Sequence of chain 1.B:
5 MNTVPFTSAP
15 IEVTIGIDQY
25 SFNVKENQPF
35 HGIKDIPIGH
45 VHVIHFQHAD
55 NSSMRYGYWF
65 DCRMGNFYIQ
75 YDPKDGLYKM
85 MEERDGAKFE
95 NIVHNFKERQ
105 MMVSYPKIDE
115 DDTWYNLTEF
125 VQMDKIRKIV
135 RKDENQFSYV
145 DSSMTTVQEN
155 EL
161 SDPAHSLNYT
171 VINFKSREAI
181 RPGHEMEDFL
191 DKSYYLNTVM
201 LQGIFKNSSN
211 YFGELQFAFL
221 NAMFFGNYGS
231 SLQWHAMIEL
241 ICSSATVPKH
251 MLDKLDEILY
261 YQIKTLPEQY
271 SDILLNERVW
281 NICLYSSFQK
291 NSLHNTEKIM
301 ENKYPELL

Binding-site contacts:
Ligand atom C4 contacts residue TYR72 of chain 1.B at 3.8 Å (hydrophobic).
Ligand atom O1 contacts residue TYR72 of chain 1.B at 4.0 Å.
Ligand atom C3 contacts residue TYR72 of chain 1.B at 4.0 Å (hydrophobic).
Ligand atom C5 contacts residue PRO9 of chain 1.B at 3.6 Å (hydrophobic).
Ligand atom O1 contacts residue THR11 of chain 1.B at 2.7 Å (h-bond).
Ligand atom C6 contacts residue PHE93 of chain 1.B at 3.9 Å (hydrophobic).
Ligand atom C4 contacts residue PHE100 of chain 1.B at 4.5 Å (hydrophobic).
Ligand atom C contacts residue LYS92 of chain 1.B at 4.5 Å.
Ligand atom C8 contacts residue GLU87 of chain 1.B at 3.8 Å.
Ligand atom C8 contacts residue TYR72 of chain 1.B at 3.5 Å (hydrophobic).
Ligand atom C7 contacts residue TYR72 of chain 1.B at 3.6 Å (hydrophobic).
Ligand atom C6 contacts residue GLU87 of chain 1.B at 4.3 Å.
Ligand atom O contacts residue LYS92 of chain 1.B at 3.6 Å.
Ligand atom C1 contacts residue THR11 of chain 1.B at 3.6 Å.
Ligand atom C6 contacts residue TYR72 of chain 1.B at 3.6 Å (hydrophobic).
Ligand atom O contacts residue TYR72 of chain 1.B at 4.1 Å.
Ligand atom O contacts residue GLU87 of chain 1.B at 2.9 Å (salt-bridge).
Ligand atom C3 contacts residue ILE96 of chain 1.B at 4.1 Å (hydrophobic).
Ligand atom C contacts residue GLN74 of chain 1.B at 3.9 Å.
Ligand atom N contacts residue GLN74 of chain 1.B at 4.5 Å.
Ligand atom C1 contacts residue TYR72 of chain 1.B at 4.0 Å (hydrophobic).
Ligand atom C contacts residue TYR72 of chain 1.B at 3.2 Å (hydrophobic).
Ligand atom C5 contacts residue PHE93 of chain 1.B at 3.8 Å (hydrophobic).
Ligand atom C2 contacts residue TYR72 of chain 1.B at 3.7 Å (hydrophobic).
Ligand atom O1 contacts residue GLN74 of chain 1.B at 3.2 Å (h-bond).
Ligand atom C5 contacts residue ILE96 of chain 1.B at 3.9 Å (hydrophobic).
Ligand atom C3 contacts residue THR11 of chain 1.B at 3.9 Å.
Ligand atom C2 contacts residue THR11 of chain 1.B at 3.9 Å.
Ligand atom C4 contacts residue PRO9 of chain 1.B at 3.6 Å (hydrophobic).
Ligand atom C5 contacts residue TYR72 of chain 1.B at 3.8 Å (hydrophobic).
Ligand atom C4 contacts residue ILE96 of chain 1.B at 3.6 Å (hydrophobic).
Ligand atom N contacts residue TYR72 of chain 1.B at 3.5 Å.
Ligand atom C1 contacts residue GLN74 of chain 1.B at 4.3 Å.

The protein below binds the small molecule below.
Small molecule (SMILES): CN1C(=O)c2ccccc2[C@@H]1O